Binding-site contacts:
Ligand atom C4 contacts residue ASN921 of chain 1.A at 4.2 Å.
Ligand atom C8 contacts residue ASN921 of chain 1.A at 4.0 Å.
Ligand atom N2 contacts residue ASN921 of chain 1.A at 2.8 Å (h-bond).
Ligand atom C3 contacts residue ASN921 of chain 1.A at 3.8 Å.
Ligand atom O7 contacts residue ASN921 of chain 1.A at 3.1 Å (h-bond).
Ligand atom C1 contacts residue ASN921 of chain 1.A at 1.4 Å.
Ligand atom O5 contacts residue ASN921 of chain 1.A at 2.4 Å (h-bond).
Ligand atom C5 contacts residue ASN921 of chain 1.A at 3.7 Å.
Ligand atom C7 contacts residue ASN921 of chain 1.A at 3.1 Å.
Ligand atom C2 contacts residue ASN921 of chain 1.A at 2.4 Å.

Sequence of chain 1.A:
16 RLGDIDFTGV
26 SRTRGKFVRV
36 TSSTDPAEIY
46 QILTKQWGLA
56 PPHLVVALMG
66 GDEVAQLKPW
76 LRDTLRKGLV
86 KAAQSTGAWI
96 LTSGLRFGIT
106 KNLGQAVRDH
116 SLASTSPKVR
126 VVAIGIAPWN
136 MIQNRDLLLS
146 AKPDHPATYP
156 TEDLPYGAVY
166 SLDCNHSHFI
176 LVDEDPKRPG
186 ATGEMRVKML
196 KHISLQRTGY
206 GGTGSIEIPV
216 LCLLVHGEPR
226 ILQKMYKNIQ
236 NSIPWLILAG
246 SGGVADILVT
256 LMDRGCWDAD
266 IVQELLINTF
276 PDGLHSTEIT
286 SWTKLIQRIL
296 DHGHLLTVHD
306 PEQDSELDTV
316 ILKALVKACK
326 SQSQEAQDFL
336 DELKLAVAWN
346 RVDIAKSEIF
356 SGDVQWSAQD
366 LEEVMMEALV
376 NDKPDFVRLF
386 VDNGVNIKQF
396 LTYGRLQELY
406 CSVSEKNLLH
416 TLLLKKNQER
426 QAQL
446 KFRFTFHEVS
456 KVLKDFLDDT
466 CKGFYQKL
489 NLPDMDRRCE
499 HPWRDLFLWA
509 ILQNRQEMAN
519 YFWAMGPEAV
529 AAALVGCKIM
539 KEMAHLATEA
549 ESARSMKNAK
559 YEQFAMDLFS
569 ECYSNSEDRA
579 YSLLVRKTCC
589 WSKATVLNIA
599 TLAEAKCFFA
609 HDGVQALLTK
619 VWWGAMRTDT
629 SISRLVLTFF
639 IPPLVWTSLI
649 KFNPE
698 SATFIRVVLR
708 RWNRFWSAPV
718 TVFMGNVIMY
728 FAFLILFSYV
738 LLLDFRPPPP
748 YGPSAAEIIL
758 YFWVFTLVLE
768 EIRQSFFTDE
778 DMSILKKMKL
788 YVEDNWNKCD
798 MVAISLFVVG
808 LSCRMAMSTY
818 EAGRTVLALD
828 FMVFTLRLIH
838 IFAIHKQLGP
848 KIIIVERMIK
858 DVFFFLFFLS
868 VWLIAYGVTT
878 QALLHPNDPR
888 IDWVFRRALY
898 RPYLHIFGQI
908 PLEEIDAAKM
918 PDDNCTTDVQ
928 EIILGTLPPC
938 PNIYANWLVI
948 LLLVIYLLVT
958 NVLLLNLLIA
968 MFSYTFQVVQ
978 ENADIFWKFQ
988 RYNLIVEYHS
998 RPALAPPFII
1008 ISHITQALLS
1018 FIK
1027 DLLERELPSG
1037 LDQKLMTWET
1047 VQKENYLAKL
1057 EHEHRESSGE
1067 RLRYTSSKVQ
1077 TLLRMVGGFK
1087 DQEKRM

This protein binds this small molecule.
Small molecule (SMILES): CC(=O)N[C@@H]1[C@@H](O)[C@H](O)[C@@H](CO)O[C@H]1O